A small-molecule ligand and the protein it binds are described below.
Small molecule (SMILES): OC[C@H]1O[C@@H](O)[C@H](O)[C@@H](O)[C@H]1O

Sequence of chain 1.H:
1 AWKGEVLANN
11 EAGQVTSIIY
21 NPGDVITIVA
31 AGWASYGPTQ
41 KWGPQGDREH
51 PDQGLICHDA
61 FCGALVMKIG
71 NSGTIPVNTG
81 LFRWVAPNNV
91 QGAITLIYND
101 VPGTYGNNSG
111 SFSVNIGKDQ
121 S

Binding-site contacts:
Ligand atom O3 contacts residue TYR36 of chain 1.H at 3.6 Å (h-bond).
Ligand atom C3 contacts residue TYR36 of chain 1.H at 4.1 Å (hydrophobic).
Ligand atom O2 contacts residue LRD1 of chain 1.IA at 2.8 Å (h-bond).
Ligand atom O6 contacts residue HIS50 of chain 1.H at 2.7 Å (h-bond).
Ligand atom C6 contacts residue HIS50 of chain 1.H at 3.7 Å.
Ligand atom C2 contacts residue TYR36 of chain 1.H at 3.7 Å (hydrophobic).
Ligand atom O6 contacts residue VAL101 of chain 1.H at 4.2 Å.
Ligand atom C6 contacts residue ASP100 of chain 1.H at 4.1 Å.
Ligand atom O3 contacts residue CA1 of chain 1.HA at 2.9 Å.
Ligand atom O4 contacts residue LRD1 of chain 1.IA at 4.1 Å.
Ligand atom O5 contacts residue LRD1 of chain 1.IA at 2.3 Å (h-bond).
Ligand atom C4 contacts residue THR104 of chain 1.H at 4.0 Å.
Ligand atom C5 contacts residue GLN53 of chain 1.H at 4.0 Å.
Ligand atom C4 contacts residue TYR36 of chain 1.H at 4.3 Å (hydrophobic).
Ligand atom O3 contacts residue ASN107 of chain 1.H at 3.3 Å (h-bond).
Ligand atom O2 contacts residue TYR36 of chain 1.H at 4.2 Å.
Ligand atom C3 contacts residue CA1 of chain 1.HA at 3.8 Å.
Ligand atom O4 contacts residue CA1 of chain 1.HA at 2.8 Å.
Ligand atom O3 contacts residue THR104 of chain 1.H at 3.9 Å.
Ligand atom O5 contacts residue HIS50 of chain 1.H at 3.3 Å (h-bond).
Ligand atom C2 contacts residue LRD1 of chain 1.IA at 2.3 Å.
Ligand atom O2 contacts residue ASN107 of chain 1.H at 3.6 Å.
Ligand atom C6 contacts residue GLN53 of chain 1.H at 4.0 Å.
Ligand atom C1 contacts residue TYR36 of chain 1.H at 4.2 Å (hydrophobic).
Ligand atom O4 contacts residue THR104 of chain 1.H at 4.0 Å.
Ligand atom O4 contacts residue ASP100 of chain 1.H at 3.3 Å (salt-bridge).
Ligand atom C4 contacts residue LRD1 of chain 1.IA at 4.0 Å.
Ligand atom C5 contacts residue LRD1 of chain 1.IA at 3.6 Å.
Ligand atom O5 contacts residue TYR36 of chain 1.H at 4.1 Å.
Ligand atom O5 contacts residue GLN53 of chain 1.H at 4.2 Å.
Ligand atom O6 contacts residue GLN53 of chain 1.H at 3.5 Å (h-bond).
Ligand atom C3 contacts residue LRD1 of chain 1.IA at 3.6 Å.
Ligand atom C4 contacts residue CA1 of chain 1.HA at 3.5 Å.
Ligand atom C5 contacts residue HIS50 of chain 1.H at 4.1 Å.
Ligand atom C1 contacts residue LRD1 of chain 1.IA at 1.4 Å.
Ligand atom O4 contacts residue TYR36 of chain 1.H at 3.3 Å (h-bond).
Ligand atom C2 contacts residue ASN107 of chain 1.H at 4.3 Å.
Ligand atom C6 contacts residue VAL101 of chain 1.H at 3.9 Å (hydrophobic).
Ligand atom C1 contacts residue HIS50 of chain 1.H at 4.1 Å.
Ligand atom C4 contacts residue ASP100 of chain 1.H at 4.2 Å.